Sequence of chain 1.C:
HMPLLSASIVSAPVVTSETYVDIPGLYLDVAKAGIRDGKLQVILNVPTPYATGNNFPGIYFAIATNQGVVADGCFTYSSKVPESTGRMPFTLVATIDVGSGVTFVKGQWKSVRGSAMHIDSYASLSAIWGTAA

Sequence of chain 1.A:
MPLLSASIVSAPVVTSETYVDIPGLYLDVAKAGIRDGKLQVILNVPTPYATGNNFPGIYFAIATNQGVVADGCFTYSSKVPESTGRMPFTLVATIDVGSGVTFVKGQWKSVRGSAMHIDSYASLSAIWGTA

Binding-site contacts:
Ligand atom C1 contacts residue FUC5 of chain 1.F at 4.4 Å.
Ligand atom N2 contacts residue ASP121 of chain 1.C at 3.9 Å.
Ligand atom C1 contacts residue TYR61 of chain 1.A at 3.2 Å (hydrophobic).
Ligand atom C9 contacts residue ASP73 of chain 1.A at 3.8 Å.
Ligand atom C2 contacts residue GAL4 of chain 1.F at 3.6 Å.
Ligand atom N1 contacts residue GAL4 of chain 1.F at 3.7 Å.
Ligand atom C7 contacts residue SER122 of chain 1.C at 3.7 Å.
Ligand atom C6 contacts residue THR49 of chain 1.C at 4.3 Å.
Ligand atom C4 contacts residue ASP121 of chain 1.C at 3.1 Å.
Ligand atom N3 contacts residue ASP73 of chain 1.A at 3.2 Å (salt-bridge).
Ligand atom C3 contacts residue ARG88 of chain 1.C at 4.0 Å.
Ligand atom C2 contacts residue ASP121 of chain 1.C at 4.3 Å.
Ligand atom C11 contacts residue ASP73 of chain 1.A at 3.5 Å.
Ligand atom C7 contacts residue TYR61 of chain 1.A at 3.4 Å (hydrophobic).
Ligand atom C3 contacts residue ASP121 of chain 1.C at 3.0 Å.
Ligand atom C6 contacts residue SER122 of chain 1.C at 3.5 Å.
Ligand atom C1 contacts residue ARG88 of chain 1.C at 4.2 Å.
Ligand atom C4 contacts residue SER122 of chain 1.C at 4.2 Å.
Ligand atom C8 contacts residue SER122 of chain 1.C at 3.9 Å.
Ligand atom N1 contacts residue ARG88 of chain 1.C at 3.4 Å (salt-bridge).
Ligand atom N2 contacts residue SER122 of chain 1.C at 4.2 Å.
Ligand atom C2 contacts residue ARG88 of chain 1.C at 3.8 Å.
Ligand atom C6 contacts residue TYR61 of chain 1.A at 3.8 Å (hydrophobic).
Ligand atom N1 contacts residue ASP121 of chain 1.C at 3.5 Å (salt-bridge).
Ligand atom C5 contacts residue SER122 of chain 1.C at 3.6 Å.
Ligand atom C8 contacts residue TYR61 of chain 1.A at 4.0 Å (hydrophobic).
Ligand atom C9 contacts residue SER122 of chain 1.C at 3.9 Å.
Ligand atom C8 contacts residue ASP73 of chain 1.A at 3.2 Å.
Ligand atom C7 contacts residue ASP73 of chain 1.A at 4.3 Å.
Ligand atom C10 contacts residue SER122 of chain 1.C at 3.8 Å.
Ligand atom C1 contacts residue GAL4 of chain 1.F at 2.6 Å.

A protein and the small-molecule ligand that binds it are described below.
Small molecule (SMILES): Cc1nccn1-c1cccc(CN)c1